Sequence of chain 1.J:
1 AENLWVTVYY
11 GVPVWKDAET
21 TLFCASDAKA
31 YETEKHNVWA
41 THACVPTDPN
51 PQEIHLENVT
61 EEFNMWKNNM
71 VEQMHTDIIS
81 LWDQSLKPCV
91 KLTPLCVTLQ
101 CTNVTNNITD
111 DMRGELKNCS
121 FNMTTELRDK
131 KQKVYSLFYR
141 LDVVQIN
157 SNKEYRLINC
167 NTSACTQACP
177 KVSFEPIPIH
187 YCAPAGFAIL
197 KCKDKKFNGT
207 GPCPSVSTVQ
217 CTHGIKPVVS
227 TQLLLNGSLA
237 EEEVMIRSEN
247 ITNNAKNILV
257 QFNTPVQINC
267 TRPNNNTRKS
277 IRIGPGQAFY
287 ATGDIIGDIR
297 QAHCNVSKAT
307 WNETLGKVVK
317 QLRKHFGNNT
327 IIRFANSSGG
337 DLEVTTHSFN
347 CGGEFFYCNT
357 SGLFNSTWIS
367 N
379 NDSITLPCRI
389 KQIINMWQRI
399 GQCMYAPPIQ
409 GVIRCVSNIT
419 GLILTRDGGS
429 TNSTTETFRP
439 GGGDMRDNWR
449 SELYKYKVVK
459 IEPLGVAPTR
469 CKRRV

Binding-site contacts:
Ligand atom C3 contacts residue GLN263 of chain 1.J at 3.9 Å.
Ligand atom C5 contacts residue GLN263 of chain 1.J at 3.7 Å.
Ligand atom C8 contacts residue VAL302 of chain 1.J at 3.7 Å (hydrophobic).
Ligand atom C8 contacts residue ASN301 of chain 1.J at 4.4 Å.
Ligand atom C2 contacts residue GLN263 of chain 1.J at 4.1 Å.
Ligand atom C8 contacts residue ASN265 of chain 1.J at 4.1 Å.
Ligand atom C1 contacts residue GLN263 of chain 1.J at 3.5 Å.
Ligand atom C2 contacts residue ASN265 of chain 1.J at 2.3 Å.
Ligand atom C7 contacts residue ASN265 of chain 1.J at 3.1 Å.
Ligand atom C5 contacts residue ASN265 of chain 1.J at 3.8 Å.
Ligand atom N2 contacts residue GLN263 of chain 1.J at 4.3 Å.
Ligand atom C1 contacts residue ASN265 of chain 1.J at 1.4 Å.
Ligand atom O6 contacts residue VAL414 of chain 1.J at 4.3 Å.
Ligand atom C8 contacts residue SER303 of chain 1.J at 3.5 Å.
Ligand atom C3 contacts residue ASN265 of chain 1.J at 3.6 Å.
Ligand atom N2 contacts residue ASN265 of chain 1.J at 2.5 Å (h-bond).
Ligand atom O5 contacts residue GLN263 of chain 1.J at 4.0 Å.
Ligand atom C4 contacts residue GLN263 of chain 1.J at 4.3 Å.
Ligand atom C4 contacts residue ASN265 of chain 1.J at 4.2 Å.
Ligand atom O7 contacts residue ASN265 of chain 1.J at 3.5 Å (h-bond).
Ligand atom O5 contacts residue ASN265 of chain 1.J at 2.6 Å (h-bond).

This protein binds this small molecule.
Small molecule (SMILES): CC(=O)N[C@H]1[C@H](O[C@H]2[C@H](O)[C@@H](NC(C)=O)CO[C@@H]2CO)O[C@H](CO)[C@@H](O)[C@@H]1O